Sequence of chain 1.A:
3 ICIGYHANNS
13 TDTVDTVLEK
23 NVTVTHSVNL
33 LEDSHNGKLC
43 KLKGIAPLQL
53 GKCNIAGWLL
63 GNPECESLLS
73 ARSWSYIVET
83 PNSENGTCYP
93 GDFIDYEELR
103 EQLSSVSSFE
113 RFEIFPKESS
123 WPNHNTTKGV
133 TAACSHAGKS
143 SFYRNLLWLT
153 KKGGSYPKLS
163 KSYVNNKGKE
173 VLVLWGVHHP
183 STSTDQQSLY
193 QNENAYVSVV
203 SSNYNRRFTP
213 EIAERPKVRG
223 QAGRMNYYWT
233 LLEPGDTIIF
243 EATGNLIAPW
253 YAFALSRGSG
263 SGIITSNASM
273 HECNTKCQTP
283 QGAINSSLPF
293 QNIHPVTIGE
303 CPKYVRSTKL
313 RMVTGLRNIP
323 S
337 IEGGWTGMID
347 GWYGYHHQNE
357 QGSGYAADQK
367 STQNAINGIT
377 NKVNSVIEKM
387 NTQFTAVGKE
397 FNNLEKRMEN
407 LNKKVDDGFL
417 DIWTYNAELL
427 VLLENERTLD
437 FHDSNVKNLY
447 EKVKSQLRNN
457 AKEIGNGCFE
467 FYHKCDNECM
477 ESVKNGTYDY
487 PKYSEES

The protein below binds the small molecule below.
Small molecule (SMILES): CC(=O)N[C@H]1[C@H](O[C@H]2[C@H](O)[C@@H](NC(C)=O)CO[C@@H]2CO)O[C@H](CO)[C@@H](O[C@@H]2O[C@H](CO)[C@@H](O)[C@H](O)[C@@H]2O)[C@@H]1O

Binding-site contacts:
Ligand atom C1 contacts residue GLU66 of chain 1.A at 3.9 Å.
Ligand atom C7 contacts residue ASN64 of chain 1.A at 3.8 Å.
Ligand atom C8 contacts residue ALA135 of chain 1.A at 4.2 Å (hydrophobic).
Ligand atom C8 contacts residue GLU66 of chain 1.A at 3.7 Å.
Ligand atom C1 contacts residue ASN87 of chain 1.A at 1.4 Å.
Ligand atom N2 contacts residue GLU66 of chain 1.A at 3.7 Å.
Ligand atom C5 contacts residue ARG221 of chain 1.A at 3.7 Å.
Ligand atom C2 contacts residue ASN87 of chain 1.A at 2.5 Å.
Ligand atom C1 contacts residue ARG221 of chain 1.A at 4.2 Å.
Ligand atom O5 contacts residue ASN87 of chain 1.A at 2.3 Å (h-bond).
Ligand atom C6 contacts residue GLU86 of chain 1.A at 3.3 Å.
Ligand atom O7 contacts residue GLU66 of chain 1.A at 4.2 Å.
Ligand atom C8 contacts residue ASN64 of chain 1.A at 3.4 Å.
Ligand atom O6 contacts residue ASN87 of chain 1.A at 3.6 Å.
Ligand atom O7 contacts residue ASN87 of chain 1.A at 3.0 Å (h-bond).
Ligand atom C4 contacts residue ARG221 of chain 1.A at 4.1 Å.
Ligand atom O3 contacts residue ARG221 of chain 1.A at 2.7 Å (salt-bridge).
Ligand atom C1 contacts residue GLU86 of chain 1.A at 4.0 Å.
Ligand atom O6 contacts residue GLU86 of chain 1.A at 2.3 Å (salt-bridge).
Ligand atom C7 contacts residue ARG221 of chain 1.A at 3.9 Å.
Ligand atom O5 contacts residue ARG221 of chain 1.A at 3.5 Å (salt-bridge).
Ligand atom O5 contacts residue GLU86 of chain 1.A at 2.9 Å (salt-bridge).
Ligand atom N2 contacts residue ASN87 of chain 1.A at 2.9 Å (h-bond).
Ligand atom O7 contacts residue ARG221 of chain 1.A at 4.2 Å.
Ligand atom C3 contacts residue ASN87 of chain 1.A at 3.8 Å.
Ligand atom O7 contacts residue ASN64 of chain 1.A at 3.4 Å (h-bond).
Ligand atom C6 contacts residue ARG221 of chain 1.A at 3.5 Å.
Ligand atom C5 contacts residue GLU86 of chain 1.A at 3.7 Å.
Ligand atom C7 contacts residue GLU66 of chain 1.A at 3.7 Å.
Ligand atom C8 contacts residue SER137 of chain 1.A at 3.9 Å.
Ligand atom N2 contacts residue ARG221 of chain 1.A at 3.9 Å.
Ligand atom C3 contacts residue ARG221 of chain 1.A at 3.7 Å.
Ligand atom C5 contacts residue ASN87 of chain 1.A at 3.6 Å.
Ligand atom C8 contacts residue CYS90 of chain 1.A at 4.0 Å (hydrophobic).
Ligand atom C2 contacts residue ARG221 of chain 1.A at 4.0 Å.
Ligand atom O6 contacts residue ARG221 of chain 1.A at 4.0 Å.
Ligand atom C7 contacts residue ASN87 of chain 1.A at 3.2 Å.
Ligand atom C6 contacts residue ASN87 of chain 1.A at 4.3 Å.
Ligand atom O7 contacts residue CYS90 of chain 1.A at 4.0 Å.
Ligand atom C4 contacts residue ASN87 of chain 1.A at 4.0 Å.